The small molecule below binds the protein below.
Small molecule (SMILES): Nc1nc(Cl)cc(-c2nn(C(F)F)cc2Cc2ccccc2OCCN2CCOC[C@H]2CO)n1

Sequence of chain 3.A:
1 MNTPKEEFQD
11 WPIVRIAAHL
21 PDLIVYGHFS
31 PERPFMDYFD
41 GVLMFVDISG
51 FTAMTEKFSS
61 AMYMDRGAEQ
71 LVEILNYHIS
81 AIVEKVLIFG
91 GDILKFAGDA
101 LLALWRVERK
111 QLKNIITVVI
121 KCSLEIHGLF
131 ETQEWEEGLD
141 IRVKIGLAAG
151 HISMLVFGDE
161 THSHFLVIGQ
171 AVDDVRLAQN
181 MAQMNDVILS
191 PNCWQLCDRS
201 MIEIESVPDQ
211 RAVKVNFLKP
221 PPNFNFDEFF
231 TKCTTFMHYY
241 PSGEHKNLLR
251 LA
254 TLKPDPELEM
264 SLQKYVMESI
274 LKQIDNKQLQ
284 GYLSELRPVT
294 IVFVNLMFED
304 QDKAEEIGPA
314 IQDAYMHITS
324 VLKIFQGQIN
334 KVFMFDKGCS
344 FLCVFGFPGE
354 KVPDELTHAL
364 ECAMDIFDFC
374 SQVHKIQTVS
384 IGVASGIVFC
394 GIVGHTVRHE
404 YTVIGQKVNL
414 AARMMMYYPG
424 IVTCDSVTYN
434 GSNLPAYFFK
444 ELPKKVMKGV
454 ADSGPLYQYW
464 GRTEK

Binding-site contacts:
Ligand atom N3 contacts residue MET337 of chain 3.A at 3.7 Å.
Ligand atom CAN contacts residue PHE338 of chain 3.A at 3.6 Å (hydrophobic).
Ligand atom C4 contacts residue LEU102 of chain 3.A at 3.6 Å (hydrophobic).
Ligand atom OAS contacts residue ALA97 of chain 3.A at 3.4 Å.
Ligand atom FAY contacts residue LEU102 of chain 3.A at 3.3 Å.
Ligand atom CAF contacts residue MET337 of chain 3.A at 3.7 Å (hydrophobic).
Ligand atom OAG contacts residue PHE45 of chain 3.A at 3.7 Å.
Ligand atom CAU contacts residue PHE336 of chain 3.A at 3.6 Å (hydrophobic).
Ligand atom CAC contacts residue GLN179 of chain 3.A at 3.3 Å.
Ligand atom N1 contacts residue LEU166 of chain 3.A at 3.6 Å.
Ligand atom CAB contacts residue PHE45 of chain 3.A at 3.6 Å (hydrophobic).
Ligand atom CAQ contacts residue ASP99 of chain 3.A at 2.6 Å.
Ligand atom CAV contacts residue PHE336 of chain 3.A at 3.6 Å (hydrophobic).
Ligand atom FAZ contacts residue LYS95 of chain 3.A at 3.4 Å.
Ligand atom CAR contacts residue ASP99 of chain 3.A at 3.3 Å.
Ligand atom CAH contacts residue PHE336 of chain 3.A at 3.7 Å (hydrophobic).
Ligand atom CAJ contacts residue GLN179 of chain 3.A at 3.6 Å.
Ligand atom CAC contacts residue PHE45 of chain 3.A at 3.5 Å (hydrophobic).
Ligand atom N1 contacts residue VAL167 of chain 3.A at 3.0 Å (h-bond).
Ligand atom NAL contacts residue ASP99 of chain 3.A at 2.8 Å (salt-bridge).
Ligand atom CAD contacts residue ARG176 of chain 3.A at 3.7 Å.
Ligand atom OAS contacts residue ASP99 of chain 3.A at 2.2 Å (salt-bridge).
Ligand atom C2 contacts residue VAL167 of chain 3.A at 3.5 Å (hydrophobic).
Ligand atom FAY contacts residue LEU101 of chain 3.A at 3.1 Å.
Ligand atom CL6 contacts residue VAL167 of chain 3.A at 3.6 Å.
Ligand atom CAI contacts residue PHE336 of chain 3.A at 3.4 Å (hydrophobic).
Ligand atom CL6 contacts residue PHE165 of chain 3.A at 3.3 Å.
Ligand atom NBH contacts residue MET337 of chain 3.A at 2.9 Å (h-bond).
Ligand atom C5 contacts residue LYS95 of chain 3.A at 3.7 Å.
Ligand atom C2 contacts residue MET337 of chain 3.A at 3.7 Å (hydrophobic).
Ligand atom NBH contacts residue VAL167 of chain 3.A at 2.7 Å (h-bond).
Ligand atom C5 contacts residue LEU102 of chain 3.A at 3.6 Å (hydrophobic).
Ligand atom CL6 contacts residue LEU166 of chain 3.A at 3.7 Å.
Ligand atom CAR contacts residue PHE336 of chain 3.A at 3.5 Å (hydrophobic).
Ligand atom CL6 contacts residue LYS95 of chain 3.A at 3.6 Å.
Ligand atom CAJ contacts residue PHE45 of chain 3.A at 3.6 Å (hydrophobic).
Ligand atom FAZ contacts residue ALA97 of chain 3.A at 3.1 Å.
Ligand atom CAN contacts residue PHE336 of chain 3.A at 3.8 Å (hydrophobic).
Ligand atom FAZ contacts residue PHE96 of chain 3.A at 3.0 Å.
Ligand atom FAY contacts residue ALA100 of chain 3.A at 3.3 Å.